Sequence of chain 1.C:
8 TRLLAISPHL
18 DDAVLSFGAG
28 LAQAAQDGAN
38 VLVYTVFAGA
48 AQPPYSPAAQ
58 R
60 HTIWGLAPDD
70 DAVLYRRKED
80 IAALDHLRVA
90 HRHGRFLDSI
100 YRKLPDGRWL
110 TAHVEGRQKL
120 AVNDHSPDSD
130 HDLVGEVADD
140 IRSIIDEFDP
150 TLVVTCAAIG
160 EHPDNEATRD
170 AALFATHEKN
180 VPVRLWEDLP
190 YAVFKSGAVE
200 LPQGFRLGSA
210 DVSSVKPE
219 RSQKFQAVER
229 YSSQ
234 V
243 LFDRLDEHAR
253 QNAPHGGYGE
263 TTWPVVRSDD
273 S

This protein binds this small molecule.
Small molecule (SMILES): N[C@H]1C(=O)N[C@@H]2Cc3ccc(c(Cl)c3)Oc3cc4cc(c3O)Oc3ccc(cc3Cl)[C@@H](O)[C@@H]3NC(=O)[C@H](NC(=O)[C@@H]4NC(=O)[C@@H](NC2=O)c2cc(O)cc(c2)Oc2cc1ccc2O)c1ccc(O)c(c1)-c1c(O)cc(O)cc1[C@@H](C(=O)O)NC3=O

Binding-site contacts:
Ligand atom CD2 contacts residue NAG1 of chain 1.R at 3.4 Å.
Ligand atom C contacts residue ARG116 of chain 1.C at 3.5 Å.
Ligand atom CG2 contacts residue GLN117 of chain 1.C at 3.6 Å.
Ligand atom C4 contacts residue TYR190 of chain 1.C at 3.4 Å (hydrophobic).
Ligand atom C5 contacts residue GCS1 of chain 1.S at 3.2 Å.
Ligand atom N contacts residue NAG1 of chain 1.R at 2.5 Å (h-bond).
Ligand atom O contacts residue ARG116 of chain 1.C at 2.8 Å (salt-bridge).
Ligand atom CA contacts residue LEU119 of chain 1.C at 3.2 Å (hydrophobic).
Ligand atom O4 contacts residue GCS1 of chain 1.S at 1.5 Å.
Ligand atom OD2 contacts residue BMA1 of chain 1.Q at 3.0 Å (h-bond).
Ligand atom O4 contacts residue T551 of chain 1.T at 3.2 Å.
Ligand atom C3 contacts residue GCS1 of chain 1.S at 3.3 Å.
Ligand atom CG1 contacts residue BMA1 of chain 1.Q at 3.6 Å.
Ligand atom CB contacts residue GLU160 of chain 1.C at 3.3 Å.
Ligand atom CL contacts residue TYR190 of chain 1.C at 3.5 Å.
Ligand atom C6 contacts residue ARG116 of chain 1.C at 3.1 Å.
Ligand atom N contacts residue LEU119 of chain 1.C at 3.0 Å (h-bond).
Ligand atom CB contacts residue NAG1 of chain 1.R at 2.6 Å.
Ligand atom CA contacts residue NAG1 of chain 1.R at 3.2 Å.
Ligand atom CD1 contacts residue BMA1 of chain 1.Q at 2.4 Å.
Ligand atom O contacts residue ALA120 of chain 1.C at 3.4 Å.
Ligand atom C contacts residue NAG1 of chain 1.R at 3.5 Å.
Ligand atom O contacts residue NAG1 of chain 1.R at 2.9 Å (h-bond).
Ligand atom OCZ contacts residue GCS1 of chain 1.S at 3.1 Å.
Ligand atom N contacts residue GLN117 of chain 1.C at 3.2 Å (h-bond).
Ligand atom CZ contacts residue HIS161 of chain 1.C at 3.3 Å.
Ligand atom O4 contacts residue TYR190 of chain 1.C at 3.0 Å (h-bond).
Ligand atom OD1 contacts residue BMA1 of chain 1.Q at 1.4 Å.
Ligand atom CA contacts residue GLN117 of chain 1.C at 3.1 Å.
Ligand atom ODE contacts residue NAG1 of chain 1.R at 1.5 Å.
Ligand atom O4 contacts residue BMA1 of chain 1.Q at 3.5 Å (h-bond).
Ligand atom CD2 contacts residue PRO162 of chain 1.C at 3.4 Å (hydrophobic).
Ligand atom OBD contacts residue HIS161 of chain 1.C at 3.0 Å.
Ligand atom OD2 contacts residue PHE193 of chain 1.C at 3.5 Å.
Ligand atom OBD contacts residue GCS1 of chain 1.S at 3.2 Å (h-bond).
Ligand atom CZ contacts residue BMA1 of chain 1.Q at 2.9 Å.
Ligand atom C4 contacts residue GCS1 of chain 1.S at 2.4 Å.
Ligand atom CG contacts residue NAG1 of chain 1.R at 3.5 Å.
Ligand atom O contacts residue VAL121 of chain 1.C at 3.4 Å (h-bond).
Ligand atom CZ contacts residue T551 of chain 1.T at 3.5 Å.